This small molecule binds to this protein.
Small molecule (SMILES): CC(=O)N[C@H]1[C@H](O[C@H]2[C@H](O)[C@@H](NC(C)=O)CO[C@@H]2CO)O[C@H](CO)[C@@H](O)[C@@H]1O

Sequence of chain 1.C:
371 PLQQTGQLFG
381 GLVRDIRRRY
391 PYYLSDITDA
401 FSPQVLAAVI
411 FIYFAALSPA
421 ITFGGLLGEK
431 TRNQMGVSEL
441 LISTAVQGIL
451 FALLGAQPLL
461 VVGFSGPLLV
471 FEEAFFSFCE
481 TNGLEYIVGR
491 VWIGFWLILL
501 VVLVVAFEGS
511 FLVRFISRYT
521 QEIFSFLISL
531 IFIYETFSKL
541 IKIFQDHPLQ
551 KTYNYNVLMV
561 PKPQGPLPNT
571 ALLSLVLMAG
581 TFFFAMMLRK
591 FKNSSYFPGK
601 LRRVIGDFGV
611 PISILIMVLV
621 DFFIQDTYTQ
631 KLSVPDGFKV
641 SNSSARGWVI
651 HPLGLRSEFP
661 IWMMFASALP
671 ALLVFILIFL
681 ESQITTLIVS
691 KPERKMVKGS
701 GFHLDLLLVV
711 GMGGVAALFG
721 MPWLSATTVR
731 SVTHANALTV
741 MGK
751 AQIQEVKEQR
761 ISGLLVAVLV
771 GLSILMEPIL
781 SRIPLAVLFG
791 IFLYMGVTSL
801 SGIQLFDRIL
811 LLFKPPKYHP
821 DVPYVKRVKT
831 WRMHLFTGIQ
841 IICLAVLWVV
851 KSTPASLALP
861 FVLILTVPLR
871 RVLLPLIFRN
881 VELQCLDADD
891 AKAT

Binding-site contacts:
Ligand atom C4 contacts residue ASN642 of chain 1.C at 4.2 Å.
Ligand atom O7 contacts residue ASN642 of chain 1.C at 4.0 Å.
Ligand atom C1 contacts residue ALA645 of chain 1.C at 4.5 Å (hydrophobic).
Ligand atom C7 contacts residue ASN642 of chain 1.C at 3.6 Å.
Ligand atom O7 contacts residue ARG432 of chain 1.C at 3.4 Å (salt-bridge).
Ligand atom O5 contacts residue ARG432 of chain 1.C at 4.4 Å.
Ligand atom C8 contacts residue ASN433 of chain 1.C at 3.5 Å.
Ligand atom O5 contacts residue ASN642 of chain 1.C at 2.4 Å (h-bond).
Ligand atom O5 contacts residue ALA645 of chain 1.C at 4.0 Å.
Ligand atom C5 contacts residue ARG432 of chain 1.C at 4.1 Å.
Ligand atom C2 contacts residue ASN642 of chain 1.C at 2.4 Å.
Ligand atom N2 contacts residue ARG432 of chain 1.C at 4.2 Å.
Ligand atom O6 contacts residue ARG432 of chain 1.C at 4.2 Å.
Ligand atom C5 contacts residue ASN642 of chain 1.C at 3.7 Å.
Ligand atom C7 contacts residue ARG432 of chain 1.C at 4.0 Å.
Ligand atom N2 contacts residue ASN642 of chain 1.C at 2.9 Å (h-bond).
Ligand atom O7 contacts residue ASN433 of chain 1.C at 3.2 Å (h-bond).
Ligand atom C1 contacts residue ASN642 of chain 1.C at 1.4 Å.
Ligand atom C2 contacts residue ARG432 of chain 1.C at 3.9 Å.
Ligand atom C1 contacts residue ARG432 of chain 1.C at 4.0 Å.
Ligand atom C7 contacts residue ASN433 of chain 1.C at 3.6 Å.
Ligand atom C3 contacts residue ASN642 of chain 1.C at 3.8 Å.